Binding-site contacts:
Ligand atom C2C contacts residue TYR35 of chain 1.B at 3.8 Å (hydrophobic).
Ligand atom C5D contacts residue TYR44 of chain 1.B at 3.8 Å (hydrophobic).
Ligand atom C4C contacts residue TYR5 of chain 1.B at 3.6 Å (hydrophobic).
Ligand atom C3D contacts residue IMD1 of chain 1.P at 4.0 Å.
Ligand atom C5D contacts residue ASP37 of chain 1.B at 4.2 Å.
Ligand atom C2C contacts residue TYR5 of chain 1.B at 4.0 Å (hydrophobic).
Ligand atom C2A contacts residue IMD1 of chain 1.P at 4.1 Å.
Ligand atom C6A contacts residue TYR5 of chain 1.B at 3.9 Å (hydrophobic).
Ligand atom C3D contacts residue TYR5 of chain 1.B at 3.7 Å (hydrophobic).
Ligand atom C2D contacts residue TYR5 of chain 1.B at 3.5 Å (hydrophobic).
Ligand atom C5A contacts residue TYR5 of chain 1.B at 4.2 Å (hydrophobic).
Ligand atom C2D contacts residue IMD1 of chain 1.P at 4.2 Å.
Ligand atom C5D contacts residue TYR35 of chain 1.B at 4.4 Å (hydrophobic).
Ligand atom C5C contacts residue TYR5 of chain 1.B at 4.4 Å (hydrophobic).
Ligand atom C4D contacts residue TYR44 of chain 1.B at 3.4 Å (hydrophobic).
Ligand atom C2C contacts residue TYR44 of chain 1.B at 4.3 Å (hydrophobic).
Ligand atom C1C contacts residue TYR5 of chain 1.B at 4.5 Å (hydrophobic).
Ligand atom C3D contacts residue TYR44 of chain 1.B at 4.2 Å (hydrophobic).
Ligand atom C3B contacts residue TYR35 of chain 1.B at 3.3 Å (hydrophobic).
Ligand atom C4B contacts residue TYR35 of chain 1.B at 3.4 Å (hydrophobic).
Ligand atom C3C contacts residue TYR44 of chain 1.B at 3.8 Å (hydrophobic).
Ligand atom C3C contacts residue TYR35 of chain 1.B at 4.1 Å (hydrophobic).
Ligand atom C1B contacts residue TYR35 of chain 1.B at 4.1 Å (hydrophobic).
Ligand atom C2B contacts residue TYR35 of chain 1.B at 3.6 Å (hydrophobic).
Ligand atom C4A contacts residue IMD1 of chain 1.P at 3.9 Å.
Ligand atom C6D contacts residue TYR35 of chain 1.B at 3.8 Å (hydrophobic).
Ligand atom C3C contacts residue TYR5 of chain 1.B at 3.5 Å (hydrophobic).
Ligand atom C3A contacts residue IMD1 of chain 1.P at 3.5 Å.
Ligand atom C5B contacts residue TYR35 of chain 1.B at 4.0 Å (hydrophobic).

Sequence of chain 1.B:
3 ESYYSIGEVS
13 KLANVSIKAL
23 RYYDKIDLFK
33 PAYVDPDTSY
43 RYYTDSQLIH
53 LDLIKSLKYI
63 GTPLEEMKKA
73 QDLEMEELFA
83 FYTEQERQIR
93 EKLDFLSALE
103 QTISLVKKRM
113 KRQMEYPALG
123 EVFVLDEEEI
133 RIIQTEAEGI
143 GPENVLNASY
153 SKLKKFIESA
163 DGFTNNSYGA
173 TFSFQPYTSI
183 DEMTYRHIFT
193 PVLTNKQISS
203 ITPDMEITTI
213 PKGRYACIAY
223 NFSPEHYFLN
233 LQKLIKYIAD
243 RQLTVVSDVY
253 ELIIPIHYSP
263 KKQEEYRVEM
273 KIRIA

This protein binds this small molecule.
Small molecule (SMILES): c1ccc([P+](c2ccccc2)(c2ccccc2)c2ccccc2)cc1